Sequence of chain 2.A:
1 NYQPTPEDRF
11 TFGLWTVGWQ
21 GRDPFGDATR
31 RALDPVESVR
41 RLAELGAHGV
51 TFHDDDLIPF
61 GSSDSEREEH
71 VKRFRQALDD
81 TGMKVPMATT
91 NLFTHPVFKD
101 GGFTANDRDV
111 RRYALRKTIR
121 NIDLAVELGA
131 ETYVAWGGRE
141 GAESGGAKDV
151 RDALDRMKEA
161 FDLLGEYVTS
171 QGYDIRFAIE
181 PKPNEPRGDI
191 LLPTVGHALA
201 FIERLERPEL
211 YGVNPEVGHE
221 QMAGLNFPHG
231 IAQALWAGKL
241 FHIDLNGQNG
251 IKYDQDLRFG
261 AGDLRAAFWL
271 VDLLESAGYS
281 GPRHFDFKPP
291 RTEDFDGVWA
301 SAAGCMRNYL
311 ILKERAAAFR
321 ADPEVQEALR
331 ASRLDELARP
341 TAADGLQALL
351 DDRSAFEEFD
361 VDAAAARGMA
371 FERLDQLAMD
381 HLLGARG

Binding-site contacts:
Ligand atom O3 contacts residue MN1 of chain 4.E at 3.8 Å.
Ligand atom O2 contacts residue ASP286 of chain 4.A at 3.0 Å (salt-bridge).
Ligand atom C2 contacts residue XYS1 of chain 4.C at 1.8 Å.
Ligand atom C3 contacts residue XYS1 of chain 4.C at 0.6 Å.
Ligand atom O4 contacts residue ASP286 of chain 4.A at 3.2 Å (salt-bridge).
Ligand atom O1 contacts residue TRP136 of chain 4.A at 3.6 Å.
Ligand atom O2 contacts residue GLU180 of chain 4.A at 2.9 Å (salt-bridge).
Ligand atom O2 contacts residue GLU216 of chain 4.A at 3.1 Å (salt-bridge).
Ligand atom C1 contacts residue TRP136 of chain 4.A at 3.5 Å (hydrophobic).
Ligand atom C4 contacts residue XYS1 of chain 4.C at 1.2 Å.
Ligand atom C5 contacts residue HIS53 of chain 4.A at 3.4 Å.
Ligand atom O3 contacts residue ASP286 of chain 4.A at 2.9 Å (salt-bridge).
Ligand atom O2 contacts residue MN1 of chain 4.E at 2.3 Å.
Ligand atom O1 contacts residue LYS182 of chain 4.A at 3.1 Å (salt-bridge).
Ligand atom O4 contacts residue XYS1 of chain 4.C at 0.6 Å (h-bond).
Ligand atom C2 contacts residue ASP286 of chain 4.A at 3.6 Å.
Ligand atom O5 contacts residue HIS53 of chain 4.A at 2.9 Å (h-bond).
Ligand atom O1 contacts residue HIS219 of chain 4.A at 3.5 Å (h-bond).
Ligand atom C4 contacts residue TRP136 of chain 4.A at 3.9 Å (hydrophobic).
Ligand atom C4 contacts residue MN1 of chain 4.E at 3.4 Å.
Ligand atom C2 contacts residue MN1 of chain 4.E at 3.4 Å.
Ligand atom O3 contacts residue XYS1 of chain 4.C at 0.8 Å.
Ligand atom O5 contacts residue XYS1 of chain 4.C at 1.0 Å.
Ligand atom O4 contacts residue MN1 of chain 4.E at 2.3 Å.
Ligand atom O2 contacts residue HIS219 of chain 4.A at 3.2 Å.
Ligand atom O3 contacts residue TRP15 of chain 4.A at 3.3 Å (h-bond).
Ligand atom C5 contacts residue XYS1 of chain 4.C at 0.5 Å.
Ligand atom O2 contacts residue XYS1 of chain 4.C at 2.5 Å (h-bond).
Ligand atom C4 contacts residue GLU180 of chain 4.A at 3.3 Å.
Ligand atom O5 contacts residue TRP136 of chain 4.A at 3.6 Å.
Ligand atom O4 contacts residue GLU180 of chain 4.A at 2.6 Å (salt-bridge).
Ligand atom O1 contacts residue ASP254 of chain 4.A at 3.2 Å (salt-bridge).
Ligand atom C3 contacts residue ASP286 of chain 4.A at 3.6 Å.
Ligand atom C1 contacts residue XYS1 of chain 4.C at 2.8 Å.
Ligand atom O1 contacts residue PHE25 of chain 2.A at 3.7 Å.
Ligand atom O1 contacts residue MN1 of chain 4.D at 3.7 Å.
Ligand atom C3 contacts residue MN1 of chain 4.E at 3.7 Å.
Ligand atom C1 contacts residue PHE25 of chain 2.A at 3.5 Å (hydrophobic).
Ligand atom O1 contacts residue XYS1 of chain 4.C at 3.8 Å.
Ligand atom O4 contacts residue ASP244 of chain 4.A at 3.2 Å (salt-bridge).

This small molecule binds to this protein.
Small molecule (SMILES): O=C[C@H](O)[C@@H](O)[C@H](O)CO

Sequence of chain 4.A:
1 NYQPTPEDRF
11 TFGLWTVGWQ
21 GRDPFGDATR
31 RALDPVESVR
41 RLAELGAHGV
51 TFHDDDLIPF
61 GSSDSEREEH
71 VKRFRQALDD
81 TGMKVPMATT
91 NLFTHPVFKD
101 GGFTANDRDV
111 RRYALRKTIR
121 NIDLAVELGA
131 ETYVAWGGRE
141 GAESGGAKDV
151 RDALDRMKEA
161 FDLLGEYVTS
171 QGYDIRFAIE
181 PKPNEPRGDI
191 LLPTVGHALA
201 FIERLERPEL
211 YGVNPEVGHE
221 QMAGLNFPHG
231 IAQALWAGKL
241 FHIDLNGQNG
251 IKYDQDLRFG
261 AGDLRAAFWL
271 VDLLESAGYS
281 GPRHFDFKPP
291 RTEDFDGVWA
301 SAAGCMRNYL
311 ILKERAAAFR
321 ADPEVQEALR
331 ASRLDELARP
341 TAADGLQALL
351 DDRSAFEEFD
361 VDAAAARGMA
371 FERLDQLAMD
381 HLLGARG